The protein below binds the small molecule below.
Small molecule (SMILES): CC(=O)N[C@H]1[C@H](O[C@H]2[C@H](O)[C@@H](NC(C)=O)CO[C@@H]2CO)O[C@H](CO)[C@@H](O)[C@@H]1O

Sequence of chain 1.B:
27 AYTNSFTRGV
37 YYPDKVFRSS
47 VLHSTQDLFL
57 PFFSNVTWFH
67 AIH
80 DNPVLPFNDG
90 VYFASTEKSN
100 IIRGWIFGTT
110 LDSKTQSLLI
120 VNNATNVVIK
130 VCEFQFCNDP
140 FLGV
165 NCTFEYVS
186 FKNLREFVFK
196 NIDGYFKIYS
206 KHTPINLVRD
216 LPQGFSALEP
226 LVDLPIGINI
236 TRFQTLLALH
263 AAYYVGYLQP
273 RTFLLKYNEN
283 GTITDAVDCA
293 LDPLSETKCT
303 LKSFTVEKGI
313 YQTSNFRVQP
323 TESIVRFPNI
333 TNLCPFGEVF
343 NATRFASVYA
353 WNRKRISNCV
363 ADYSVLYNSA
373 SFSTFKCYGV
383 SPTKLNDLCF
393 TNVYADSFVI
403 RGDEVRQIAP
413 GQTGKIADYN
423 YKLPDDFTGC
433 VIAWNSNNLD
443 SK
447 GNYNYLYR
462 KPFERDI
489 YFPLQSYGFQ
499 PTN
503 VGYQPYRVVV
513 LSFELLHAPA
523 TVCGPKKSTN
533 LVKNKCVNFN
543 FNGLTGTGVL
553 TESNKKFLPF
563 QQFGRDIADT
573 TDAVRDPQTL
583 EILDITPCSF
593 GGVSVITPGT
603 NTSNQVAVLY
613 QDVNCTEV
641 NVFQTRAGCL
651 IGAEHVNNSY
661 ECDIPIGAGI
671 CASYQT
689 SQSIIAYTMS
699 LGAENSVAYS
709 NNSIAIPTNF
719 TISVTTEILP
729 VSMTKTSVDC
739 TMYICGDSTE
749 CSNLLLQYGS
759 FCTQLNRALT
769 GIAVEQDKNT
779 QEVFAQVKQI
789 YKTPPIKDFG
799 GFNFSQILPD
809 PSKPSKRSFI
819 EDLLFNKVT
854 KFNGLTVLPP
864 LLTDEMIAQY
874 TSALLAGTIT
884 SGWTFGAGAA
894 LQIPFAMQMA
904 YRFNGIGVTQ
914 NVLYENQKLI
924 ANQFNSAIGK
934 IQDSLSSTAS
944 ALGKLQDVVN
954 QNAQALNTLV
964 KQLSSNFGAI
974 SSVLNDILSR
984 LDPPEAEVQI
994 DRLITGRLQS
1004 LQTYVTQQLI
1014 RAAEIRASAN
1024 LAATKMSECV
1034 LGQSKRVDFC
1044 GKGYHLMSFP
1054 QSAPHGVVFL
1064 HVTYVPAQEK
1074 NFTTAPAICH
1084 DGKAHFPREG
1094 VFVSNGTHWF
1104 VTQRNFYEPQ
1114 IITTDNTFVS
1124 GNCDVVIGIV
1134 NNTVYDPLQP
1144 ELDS

Binding-site contacts:
Ligand atom O5 contacts residue ASN1134 of chain 1.B at 2.4 Å (h-bond).
Ligand atom C3 contacts residue ASN1134 of chain 1.B at 3.8 Å.
Ligand atom C7 contacts residue ASN1134 of chain 1.B at 3.4 Å.
Ligand atom C4 contacts residue ASN1134 of chain 1.B at 4.2 Å.
Ligand atom N2 contacts residue ASN1134 of chain 1.B at 2.9 Å (h-bond).
Ligand atom C2 contacts residue ASN1134 of chain 1.B at 2.4 Å.
Ligand atom C8 contacts residue ASN1134 of chain 1.B at 4.5 Å.
Ligand atom C5 contacts residue ASN1134 of chain 1.B at 3.7 Å.
Ligand atom C1 contacts residue ASN1134 of chain 1.B at 1.4 Å.
Ligand atom O7 contacts residue ASN1134 of chain 1.B at 3.5 Å (h-bond).
Ligand atom C8 contacts residue ILE1132 of chain 1.B at 4.5 Å (hydrophobic).